This protein binds this small molecule.
Small molecule (SMILES): CC(=O)N[C@H]1[C@H](O[C@H]2[C@H](O)[C@@H](NC(C)=O)CO[C@@H]2CO[C@@H]2O[C@@H](C)[C@@H](O)[C@@H](O)[C@@H]2O)O[C@H](CO)[C@@H](O)[C@@H]1O

Sequence of chain 34.E:
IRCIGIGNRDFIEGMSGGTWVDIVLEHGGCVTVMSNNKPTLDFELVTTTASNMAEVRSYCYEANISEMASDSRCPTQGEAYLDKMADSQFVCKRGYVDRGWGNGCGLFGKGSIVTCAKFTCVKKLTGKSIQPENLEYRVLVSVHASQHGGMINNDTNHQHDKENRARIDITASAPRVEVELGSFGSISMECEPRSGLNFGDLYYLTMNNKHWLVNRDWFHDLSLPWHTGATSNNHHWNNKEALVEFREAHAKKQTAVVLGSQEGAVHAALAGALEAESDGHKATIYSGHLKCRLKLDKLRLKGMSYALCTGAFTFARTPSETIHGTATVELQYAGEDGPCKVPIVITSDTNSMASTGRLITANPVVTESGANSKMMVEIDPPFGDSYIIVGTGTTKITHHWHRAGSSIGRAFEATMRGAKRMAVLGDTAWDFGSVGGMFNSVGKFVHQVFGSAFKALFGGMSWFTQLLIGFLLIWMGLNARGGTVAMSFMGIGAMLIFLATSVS

Binding-site contacts:
Ligand atom O5 contacts residue THR156 of chain 34.E at 3.8 Å.
Ligand atom C7 contacts residue GLY150 of chain 34.E at 3.0 Å.
Ligand atom O4 contacts residue ASP161 of chain 34.E at 4.0 Å.
Ligand atom C6 contacts residue THR156 of chain 34.E at 3.9 Å.
Ligand atom O7 contacts residue HIS148 of chain 34.E at 3.6 Å (h-bond).
Ligand atom C6 contacts residue THR156 of chain 34.E at 3.6 Å.
Ligand atom C7 contacts residue ASN154 of chain 34.E at 3.7 Å.
Ligand atom C1 contacts residue THR156 of chain 34.E at 4.0 Å.
Ligand atom C4 contacts residue ASP161 of chain 34.E at 4.0 Å.
Ligand atom C5 contacts residue THR156 of chain 34.E at 3.9 Å.
Ligand atom C4 contacts residue ASN154 of chain 34.E at 4.2 Å.
Ligand atom C8 contacts residue GLY150 of chain 34.E at 3.7 Å.
Ligand atom O5 contacts residue MET151 of chain 34.E at 3.9 Å.
Ligand atom C2 contacts residue GLY150 of chain 34.E at 3.7 Å.
Ligand atom C5 contacts residue ASN154 of chain 34.E at 3.6 Å.
Ligand atom C5 contacts residue MET151 of chain 34.E at 3.9 Å (hydrophobic).
Ligand atom N2 contacts residue ASN154 of chain 34.E at 2.9 Å (h-bond).
Ligand atom O5 contacts residue ASN154 of chain 34.E at 2.3 Å (h-bond).
Ligand atom O6 contacts residue THR156 of chain 34.E at 4.4 Å.
Ligand atom O5 contacts residue THR156 of chain 34.E at 3.8 Å.
Ligand atom C3 contacts residue ASN154 of chain 34.E at 3.8 Å.
Ligand atom O7 contacts residue ASN154 of chain 34.E at 4.2 Å.
Ligand atom C5 contacts residue ASP161 of chain 34.E at 4.5 Å.
Ligand atom N2 contacts residue GLY150 of chain 34.E at 3.4 Å (h-bond).
Ligand atom O6 contacts residue HIS148 of chain 34.E at 3.8 Å.
Ligand atom C6 contacts residue ASP161 of chain 34.E at 3.6 Å.
Ligand atom C2 contacts residue ASN154 of chain 34.E at 2.4 Å.
Ligand atom O5 contacts residue ASN157 of chain 34.E at 4.0 Å.
Ligand atom C1 contacts residue GLY150 of chain 34.E at 4.0 Å.
Ligand atom O7 contacts residue GLY150 of chain 34.E at 2.9 Å (h-bond).
Ligand atom C8 contacts residue ASN157 of chain 34.E at 3.6 Å.
Ligand atom C5 contacts residue THR156 of chain 34.E at 3.8 Å.
Ligand atom C1 contacts residue ASN154 of chain 34.E at 1.4 Å.
Ligand atom C3 contacts residue MET151 of chain 34.E at 4.0 Å (hydrophobic).
Ligand atom C1 contacts residue MET151 of chain 34.E at 4.2 Å (hydrophobic).
Ligand atom C2 contacts residue MET151 of chain 34.E at 4.2 Å (hydrophobic).
Ligand atom O6 contacts residue MET151 of chain 34.E at 4.3 Å.
Ligand atom C4 contacts residue MET151 of chain 34.E at 3.9 Å (hydrophobic).
Ligand atom C6 contacts residue ASN157 of chain 34.E at 3.3 Å.